Binding-site contacts:
Ligand atom N7 contacts residue TRP31 of chain 1.B at 3.4 Å.
Ligand atom N1 contacts residue GLU78 of chain 1.B at 2.8 Å (salt-bridge).
Ligand atom N2 contacts residue GLU78 of chain 1.B at 3.0 Å (salt-bridge).
Ligand atom N9 contacts residue TRP31 of chain 1.B at 3.5 Å.
Ligand atom C6 contacts residue TRP77 of chain 1.B at 3.4 Å (hydrophobic).
Ligand atom C5 contacts residue TRP31 of chain 1.B at 3.6 Å (hydrophobic).
Ligand atom C5 contacts residue TRP77 of chain 1.B at 3.7 Å (hydrophobic).
Ligand atom O6 contacts residue TRP77 of chain 1.B at 2.7 Å (h-bond).
Ligand atom O3C contacts residue LYS137 of chain 1.B at 3.0 Å (salt-bridge).
Ligand atom C1' contacts residue TRP31 of chain 1.B at 3.4 Å (hydrophobic).
Ligand atom C4 contacts residue TRP77 of chain 1.B at 3.7 Å (hydrophobic).
Ligand atom C8 contacts residue TRP77 of chain 1.B at 4.0 Å (hydrophobic).
Ligand atom N3 contacts residue TRP77 of chain 1.B at 3.7 Å.
Ligand atom C4 contacts residue TRP31 of chain 1.B at 3.4 Å (hydrophobic).
Ligand atom CM7 contacts residue TRP31 of chain 1.B at 3.6 Å (hydrophobic).
Ligand atom C2 contacts residue TRP31 of chain 1.B at 3.6 Å (hydrophobic).
Ligand atom N9 contacts residue TRP77 of chain 1.B at 3.9 Å.
Ligand atom O1C contacts residue LYS181 of chain 1.B at 3.3 Å (salt-bridge).
Ligand atom N1 contacts residue TRP77 of chain 1.B at 3.5 Å.
Ligand atom C6 contacts residue TRP31 of chain 1.B at 3.4 Å (hydrophobic).
Ligand atom PB contacts residue ARG132 of chain 1.B at 3.9 Å.
Ligand atom O2A contacts residue ARG132 of chain 1.B at 2.8 Å (salt-bridge).
Ligand atom N2 contacts residue GLN32 of chain 1.B at 4.0 Å.
Ligand atom CM7 contacts residue TRP77 of chain 1.B at 3.8 Å (hydrophobic).
Ligand atom C6 contacts residue GLU78 of chain 1.B at 3.7 Å.
Ligand atom PB contacts residue LYS137 of chain 1.B at 3.6 Å.
Ligand atom O2B contacts residue ARG132 of chain 1.B at 3.6 Å.
Ligand atom O6 contacts residue MET76 of chain 1.B at 3.1 Å.
Ligand atom O4' contacts residue TRP31 of chain 1.B at 3.0 Å.
Ligand atom C2 contacts residue TRP77 of chain 1.B at 3.7 Å (hydrophobic).
Ligand atom C2 contacts residue GLU78 of chain 1.B at 3.5 Å.
Ligand atom N7 contacts residue TRP77 of chain 1.B at 3.7 Å.
Ligand atom N1 contacts residue TRP31 of chain 1.B at 3.6 Å.
Ligand atom O6 contacts residue GLU78 of chain 1.B at 3.8 Å.
Ligand atom O6 contacts residue TRP31 of chain 1.B at 3.6 Å.
Ligand atom O2B contacts residue LYS137 of chain 1.B at 2.8 Å (salt-bridge).
Ligand atom O3A contacts residue LYS137 of chain 1.B at 3.3 Å (salt-bridge).
Ligand atom N3 contacts residue TRP31 of chain 1.B at 3.6 Å.
Ligand atom C8 contacts residue TRP31 of chain 1.B at 3.3 Å (hydrophobic).
Ligand atom O1B contacts residue ARG132 of chain 1.B at 3.0 Å (salt-bridge).

Sequence of chain 1.B:
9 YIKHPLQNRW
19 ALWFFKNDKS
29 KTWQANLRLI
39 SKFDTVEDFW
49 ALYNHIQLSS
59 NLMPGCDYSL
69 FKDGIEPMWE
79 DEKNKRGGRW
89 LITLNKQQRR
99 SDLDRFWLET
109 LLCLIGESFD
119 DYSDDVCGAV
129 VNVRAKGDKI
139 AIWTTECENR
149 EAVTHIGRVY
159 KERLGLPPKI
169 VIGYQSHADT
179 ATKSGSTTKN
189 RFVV

This protein binds this small molecule.
Small molecule (SMILES): C[n+]1cn([C@@H]2O[C@H](CO[P](=O)(O)O[P](=O)(O)OP(=O)(O)O)[C@@H](O)[C@H]2O)c2nc(N)[nH]c(=O)c21